Sequence of chain 1.C:
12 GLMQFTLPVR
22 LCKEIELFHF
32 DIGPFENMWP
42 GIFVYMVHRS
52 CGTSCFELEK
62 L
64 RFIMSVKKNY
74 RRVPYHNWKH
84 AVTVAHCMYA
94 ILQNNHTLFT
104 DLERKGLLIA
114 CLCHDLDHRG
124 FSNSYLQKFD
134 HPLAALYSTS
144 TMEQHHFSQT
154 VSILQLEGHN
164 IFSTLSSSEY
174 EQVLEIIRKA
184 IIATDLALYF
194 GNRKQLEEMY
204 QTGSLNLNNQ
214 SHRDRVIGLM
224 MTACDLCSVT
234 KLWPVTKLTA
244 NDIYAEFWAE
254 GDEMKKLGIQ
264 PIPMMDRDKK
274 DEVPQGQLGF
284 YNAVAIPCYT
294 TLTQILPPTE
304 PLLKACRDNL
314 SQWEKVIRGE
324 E

This protein binds this small molecule.
Small molecule (SMILES): c1ccc2c(Cn3nnc4c(N5CCCCC5)ncnc43)cccc2c1

Binding-site contacts:
Ligand atom C26 contacts residue VAL232 of chain 1.C at 4.0 Å (hydrophobic).
Ligand atom N5 contacts residue GLN280 of chain 1.C at 3.4 Å (h-bond).
Ligand atom C10 contacts residue MET267 of chain 1.C at 3.0 Å (hydrophobic).
Ligand atom C15 contacts residue LEU229 of chain 1.C at 4.0 Å (hydrophobic).
Ligand atom C3 contacts residue PHE283 of chain 1.C at 3.6 Å (hydrophobic).
Ligand atom N5 contacts residue PHE250 of chain 1.C at 4.0 Å.
Ligand atom C1 contacts residue PHE283 of chain 1.C at 3.6 Å (hydrophobic).
Ligand atom C17 contacts residue PHE283 of chain 1.C at 3.8 Å (hydrophobic).
Ligand atom C12 contacts residue LEU189 of chain 1.C at 3.7 Å (hydrophobic).
Ligand atom C18 contacts residue GLY279 of chain 1.C at 3.9 Å.
Ligand atom C12 contacts residue PHE283 of chain 1.C at 3.9 Å (hydrophobic).
Ligand atom N9 contacts residue PHE283 of chain 1.C at 3.8 Å.
Ligand atom N4 contacts residue GLN280 of chain 1.C at 3.6 Å (h-bond).
Ligand atom N4 contacts residue PHE250 of chain 1.C at 3.9 Å.
Ligand atom C18 contacts residue GLY282 of chain 1.C at 3.8 Å.
Ligand atom C16 contacts residue PHE283 of chain 1.C at 3.7 Å (hydrophobic).
Ligand atom C22 contacts residue SER231 of chain 1.C at 4.0 Å.
Ligand atom C18 contacts residue PHE283 of chain 1.C at 3.7 Å (hydrophobic).
Ligand atom C21 contacts residue VAL287 of chain 1.C at 3.9 Å (hydrophobic).
Ligand atom N2 contacts residue MET267 of chain 1.C at 4.0 Å.
Ligand atom C13 contacts residue PHE283 of chain 1.C at 3.8 Å (hydrophobic).
Ligand atom N5 contacts residue PHE283 of chain 1.C at 3.7 Å.
Ligand atom C20 contacts residue GLY282 of chain 1.C at 3.9 Å.
Ligand atom C23 contacts residue ILE246 of chain 1.C at 4.0 Å (hydrophobic).
Ligand atom C11 contacts residue PHE283 of chain 1.C at 3.7 Å (hydrophobic).
Ligand atom C26 contacts residue SER231 of chain 1.C at 4.0 Å.
Ligand atom C17 contacts residue GLY279 of chain 1.C at 3.8 Å.
Ligand atom N4 contacts residue PHE283 of chain 1.C at 3.7 Å.
Ligand atom C6 contacts residue PHE283 of chain 1.C at 3.6 Å (hydrophobic).
Ligand atom N8 contacts residue PHE283 of chain 1.C at 3.9 Å.
Ligand atom N2 contacts residue PHE283 of chain 1.C at 3.5 Å.
Ligand atom N2 contacts residue PHE250 of chain 1.C at 3.9 Å.
Ligand atom C11 contacts residue MET267 of chain 1.C at 3.8 Å (hydrophobic).
Ligand atom C22 contacts residue TYR78 of chain 1.C at 3.7 Å (hydrophobic).
Ligand atom C16 contacts residue GLN280 of chain 1.C at 3.9 Å.
Ligand atom C23 contacts residue GLN280 of chain 1.C at 3.4 Å.
Ligand atom C25 contacts residue PHE193 of chain 1.C at 3.7 Å (hydrophobic).
Ligand atom N7 contacts residue PHE283 of chain 1.C at 3.7 Å.
Ligand atom C1 contacts residue PHE250 of chain 1.C at 3.9 Å (hydrophobic).
Ligand atom C3 contacts residue PHE250 of chain 1.C at 3.7 Å (hydrophobic).